Sequence of chain 1.VA:
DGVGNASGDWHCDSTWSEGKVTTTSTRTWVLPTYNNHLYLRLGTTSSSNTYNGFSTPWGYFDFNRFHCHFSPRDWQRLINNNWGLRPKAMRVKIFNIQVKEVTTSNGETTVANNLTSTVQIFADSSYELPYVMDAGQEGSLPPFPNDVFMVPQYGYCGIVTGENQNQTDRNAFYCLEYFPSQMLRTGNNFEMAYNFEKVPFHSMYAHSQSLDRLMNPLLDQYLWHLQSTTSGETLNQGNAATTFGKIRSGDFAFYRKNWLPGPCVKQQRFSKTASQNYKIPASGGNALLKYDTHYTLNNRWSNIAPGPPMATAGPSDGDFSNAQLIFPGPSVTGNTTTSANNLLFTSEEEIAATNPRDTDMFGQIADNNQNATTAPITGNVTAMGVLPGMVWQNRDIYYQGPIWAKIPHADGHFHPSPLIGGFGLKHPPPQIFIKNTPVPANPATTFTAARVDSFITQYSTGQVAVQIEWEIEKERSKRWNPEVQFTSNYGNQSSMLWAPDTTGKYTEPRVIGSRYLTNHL

The protein below binds the small molecule below.
Small molecule (SMILES): Nc1ncnc2c1ncn2[C@H]1C[C@H](O)[C@@H](COP(=O)(O)O)O1

Binding-site contacts:
Ligand atom N6 contacts residue VAL199 of chain 1.VA at 4.5 Å.
Ligand atom N3 contacts residue PRO416 of chain 1.VA at 4.1 Å.
Ligand atom O3P contacts residue LYS198 of chain 1.VA at 4.5 Å.
Ligand atom O1P contacts residue PRO200 of chain 1.VA at 4.1 Å.
Ligand atom C6 contacts residue GLY424 of chain 1.VA at 4.5 Å.
Ligand atom N7 contacts residue SER417 of chain 1.VA at 4.4 Å.
Ligand atom O3P contacts residue PRO200 of chain 1.VA at 3.9 Å.
Ligand atom N6 contacts residue SER417 of chain 1.VA at 3.8 Å.
Ligand atom C2 contacts residue VAL199 of chain 1.VA at 4.2 Å (hydrophobic).
Ligand atom N9 contacts residue PRO200 of chain 1.VA at 4.4 Å.
Ligand atom C2 contacts residue PRO200 of chain 1.VA at 4.1 Å (hydrophobic).
Ligand atom C4 contacts residue PRO416 of chain 1.VA at 4.0 Å (hydrophobic).
Ligand atom N9 contacts residue PRO416 of chain 1.VA at 4.2 Å.
Ligand atom C6 contacts residue SER417 of chain 1.VA at 4.5 Å.
Ligand atom C2 contacts residue GLY424 of chain 1.VA at 4.1 Å.
Ligand atom C8 contacts residue PRO200 of chain 1.VA at 4.4 Å (hydrophobic).
Ligand atom N1 contacts residue PRO200 of chain 1.VA at 4.1 Å.
Ligand atom N7 contacts residue ASN394 of chain 1.VA at 4.3 Å.
Ligand atom N6 contacts residue PRO200 of chain 1.VA at 4.4 Å.
Ligand atom N7 contacts residue HIS415 of chain 1.VA at 3.8 Å.
Ligand atom N7 contacts residue PRO416 of chain 1.VA at 4.4 Å.
Ligand atom C6 contacts residue PRO416 of chain 1.VA at 3.0 Å (hydrophobic).
Ligand atom N6 contacts residue GLY424 of chain 1.VA at 3.8 Å.
Ligand atom N1 contacts residue VAL199 of chain 1.VA at 3.7 Å.
Ligand atom N1 contacts residue PRO416 of chain 1.VA at 3.2 Å (h-bond).
Ligand atom C5 contacts residue PRO416 of chain 1.VA at 3.6 Å (hydrophobic).
Ligand atom C4 contacts residue PRO200 of chain 1.VA at 4.1 Å (hydrophobic).
Ligand atom C8 contacts residue HIS415 of chain 1.VA at 3.6 Å.
Ligand atom C1' contacts residue PRO416 of chain 1.VA at 4.5 Å (hydrophobic).
Ligand atom C2 contacts residue PRO416 of chain 1.VA at 3.9 Å (hydrophobic).
Ligand atom P contacts residue PRO200 of chain 1.VA at 4.5 Å.
Ligand atom N7 contacts residue PRO200 of chain 1.VA at 4.0 Å.
Ligand atom N6 contacts residue PRO416 of chain 1.VA at 3.1 Å (h-bond).
Ligand atom C2' contacts residue HIS415 of chain 1.VA at 3.9 Å.
Ligand atom N1 contacts residue GLY424 of chain 1.VA at 3.5 Å (h-bond).
Ligand atom C6 contacts residue PRO200 of chain 1.VA at 4.0 Å (hydrophobic).
Ligand atom C5 contacts residue PRO200 of chain 1.VA at 3.8 Å (hydrophobic).
Ligand atom C6 contacts residue VAL199 of chain 1.VA at 4.3 Å (hydrophobic).
Ligand atom N3 contacts residue PRO200 of chain 1.VA at 4.2 Å.